Binding-site contacts:
Ligand atom C11 contacts residue GLU165 of chain 1.A at 3.4 Å.
Ligand atom C4 contacts residue GLU113 of chain 1.A at 3.3 Å.
Ligand atom C2 contacts residue LEU115 of chain 1.A at 3.9 Å (hydrophobic).
Ligand atom C19 contacts residue PHE112 of chain 1.A at 3.8 Å (hydrophobic).
Ligand atom N5 contacts residue ASP181 of chain 1.A at 3.2 Å (salt-bridge).
Ligand atom C18 contacts residue VAL180 of chain 1.A at 3.8 Å (hydrophobic).
Ligand atom N6 contacts residue GLU77 of chain 1.A at 3.9 Å.
Ligand atom C1 contacts residue SER116 of chain 1.A at 3.9 Å.
Ligand atom N7 contacts residue LYS62 of chain 1.A at 3.9 Å.
Ligand atom C12 contacts residue ASN166 of chain 1.A at 3.4 Å.
Ligand atom C15 contacts residue VAL180 of chain 1.A at 3.9 Å (hydrophobic).
Ligand atom N7 contacts residue PHE112 of chain 1.A at 3.2 Å.
Ligand atom N1 contacts residue ALA60 of chain 1.A at 3.7 Å.
Ligand atom C4 contacts residue ALA60 of chain 1.A at 3.7 Å (hydrophobic).
Ligand atom N3 contacts residue LEU168 of chain 1.A at 3.7 Å.
Ligand atom N6 contacts residue ASP181 of chain 1.A at 3.4 Å.
Ligand atom C2 contacts residue ILE39 of chain 1.A at 3.9 Å (hydrophobic).
Ligand atom C18 contacts residue PHE112 of chain 1.A at 3.8 Å (hydrophobic).
Ligand atom C19 contacts residue VAL180 of chain 1.A at 3.6 Å (hydrophobic).
Ligand atom C18 contacts residue LYS62 of chain 1.A at 3.8 Å.
Ligand atom N7 contacts residue ASP181 of chain 1.A at 3.3 Å (salt-bridge).
Ligand atom C2 contacts residue LEU168 of chain 1.A at 3.8 Å (hydrophobic).
Ligand atom N5 contacts residue PHE44 of chain 1.A at 3.5 Å.
Ligand atom C5 contacts residue PHE112 of chain 1.A at 3.8 Å (hydrophobic).
Ligand atom C1 contacts residue LEU115 of chain 1.A at 3.2 Å (hydrophobic).
Ligand atom N5 contacts residue LYS62 of chain 1.A at 3.5 Å (salt-bridge).
Ligand atom N7 contacts residue GLU77 of chain 1.A at 2.8 Å (salt-bridge).
Ligand atom C7 contacts residue LEU168 of chain 1.A at 3.7 Å (hydrophobic).
Ligand atom C1 contacts residue ILE39 of chain 1.A at 3.8 Å (hydrophobic).
Ligand atom C8 contacts residue ILE39 of chain 1.A at 3.6 Å (hydrophobic).
Ligand atom C5 contacts residue VAL96 of chain 1.A at 3.9 Å (hydrophobic).
Ligand atom C14 contacts residue LYS41 of chain 1.A at 3.7 Å.
Ligand atom C12 contacts residue GLU165 of chain 1.A at 3.4 Å.
Ligand atom C18 contacts residue ASP181 of chain 1.A at 3.5 Å.
Ligand atom C18 contacts residue GLU77 of chain 1.A at 3.8 Å.
Ligand atom C3 contacts residue ALA60 of chain 1.A at 3.5 Å (hydrophobic).
Ligand atom C9 contacts residue ILE39 of chain 1.A at 3.5 Å (hydrophobic).
Ligand atom N6 contacts residue LYS62 of chain 1.A at 3.0 Å (salt-bridge).
Ligand atom C17 contacts residue LYS62 of chain 1.A at 3.6 Å.
Ligand atom N1 contacts residue LEU115 of chain 1.A at 3.0 Å (h-bond).

The small molecule below binds the protein below.
Small molecule (SMILES): Cc1nc2ccc(-c3cc(N)nc(N)c3)nc2n1CCOc1ccccn1

Sequence of chain 1.A:
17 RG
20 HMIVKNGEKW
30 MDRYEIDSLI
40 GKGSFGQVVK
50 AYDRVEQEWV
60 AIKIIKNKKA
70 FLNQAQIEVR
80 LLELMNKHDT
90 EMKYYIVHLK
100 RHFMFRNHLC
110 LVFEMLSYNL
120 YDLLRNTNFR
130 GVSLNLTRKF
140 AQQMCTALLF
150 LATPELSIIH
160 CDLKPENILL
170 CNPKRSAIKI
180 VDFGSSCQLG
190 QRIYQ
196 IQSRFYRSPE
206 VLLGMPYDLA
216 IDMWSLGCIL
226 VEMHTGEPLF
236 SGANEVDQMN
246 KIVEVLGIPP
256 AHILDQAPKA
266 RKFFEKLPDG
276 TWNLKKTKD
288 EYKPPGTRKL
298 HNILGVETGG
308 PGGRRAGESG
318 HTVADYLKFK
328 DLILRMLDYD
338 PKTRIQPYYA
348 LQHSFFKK